A protein and the small-molecule ligand that binds it are described below.
Small molecule (SMILES): O=P(O)(O)C[C@H](O)Cn1cncn1

Sequence of chain 2.A:
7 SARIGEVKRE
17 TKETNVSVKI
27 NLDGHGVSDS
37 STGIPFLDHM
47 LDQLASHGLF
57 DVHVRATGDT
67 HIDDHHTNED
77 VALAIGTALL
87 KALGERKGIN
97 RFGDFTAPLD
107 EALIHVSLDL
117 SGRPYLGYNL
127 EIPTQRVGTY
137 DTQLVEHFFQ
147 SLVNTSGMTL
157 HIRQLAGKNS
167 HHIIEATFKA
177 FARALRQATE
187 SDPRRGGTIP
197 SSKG

Sequence of chain 9.A:
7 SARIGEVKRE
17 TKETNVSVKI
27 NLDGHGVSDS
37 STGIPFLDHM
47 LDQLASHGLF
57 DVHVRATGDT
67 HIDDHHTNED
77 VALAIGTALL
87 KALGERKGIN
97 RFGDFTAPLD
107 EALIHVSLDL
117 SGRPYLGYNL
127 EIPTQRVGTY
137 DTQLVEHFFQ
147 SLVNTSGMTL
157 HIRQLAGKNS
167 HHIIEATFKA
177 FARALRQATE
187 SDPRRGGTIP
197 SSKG

Sequence of chain 8.A:
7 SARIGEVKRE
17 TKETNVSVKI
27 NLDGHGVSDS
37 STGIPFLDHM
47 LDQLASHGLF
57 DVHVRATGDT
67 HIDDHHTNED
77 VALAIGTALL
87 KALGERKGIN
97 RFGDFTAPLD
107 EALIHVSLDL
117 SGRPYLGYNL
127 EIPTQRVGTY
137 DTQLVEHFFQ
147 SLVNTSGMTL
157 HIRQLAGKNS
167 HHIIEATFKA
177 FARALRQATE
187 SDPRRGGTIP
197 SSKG

Binding-site contacts:
Ligand atom C7 contacts residue GLU171 of chain 8.A at 3.0 Å.
Ligand atom O10 contacts residue 5DL1 of chain 9.D at 0.5 Å (h-bond).
Ligand atom O11 contacts residue ARG97 of chain 9.A at 2.9 Å (salt-bridge).
Ligand atom C8 contacts residue 5DL1 of chain 9.D at 0.3 Å.
Ligand atom N2 contacts residue 5DL1 of chain 9.D at 0.8 Å (h-bond).
Ligand atom C7 contacts residue MN1 of chain 9.B at 3.3 Å.
Ligand atom N4 contacts residue 5DL1 of chain 9.D at 0.1 Å (h-bond).
Ligand atom C5 contacts residue HIS71 of chain 2.A at 3.3 Å.
Ligand atom C6 contacts residue EDO1 of chain 2.J at 2.7 Å.
Ligand atom O13 contacts residue 5DL1 of chain 9.D at 0.7 Å (h-bond).
Ligand atom O13 contacts residue MN1 of chain 9.B at 2.2 Å.
Ligand atom C5 contacts residue 5DL1 of chain 9.D at 0.3 Å.
Ligand atom N4 contacts residue MN1 of chain 9.C at 2.3 Å.
Ligand atom N1 contacts residue HIS72 of chain 2.A at 3.1 Å (h-bond).
Ligand atom O10 contacts residue ARG97 of chain 9.A at 3.2 Å (salt-bridge).
Ligand atom O13 contacts residue HIS45 of chain 8.A at 3.2 Å (h-bond).
Ligand atom O10 contacts residue LYS175 of chain 8.A at 2.6 Å (salt-bridge).
Ligand atom N4 contacts residue GLU75 of chain 2.A at 3.2 Å (salt-bridge).
Ligand atom O13 contacts residue GLU19 of chain 2.A at 3.2 Å (salt-bridge).
Ligand atom N4 contacts residue HIS71 of chain 2.A at 3.1 Å (h-bond).
Ligand atom C5 contacts residue HIS167 of chain 8.A at 3.3 Å.
Ligand atom N1 contacts residue 5DL1 of chain 9.D at 0.4 Å (h-bond).
Ligand atom C6 contacts residue 5DL1 of chain 9.D at 1.1 Å.
Ligand atom C7 contacts residue 5DL1 of chain 9.D at 0.5 Å.
Ligand atom O12 contacts residue 5DL1 of chain 9.D at 0.1 Å (h-bond).
Ligand atom O12 contacts residue LYS199 of chain 9.A at 2.7 Å (salt-bridge).
Ligand atom O11 contacts residue SER197 of chain 9.A at 2.7 Å (h-bond).
Ligand atom N2 contacts residue EDO1 of chain 2.J at 2.9 Å.
Ligand atom N1 contacts residue MN1 of chain 9.B at 2.2 Å.
Ligand atom C3 contacts residue MN1 of chain 9.C at 3.2 Å.
Ligand atom C3 contacts residue EDO1 of chain 2.J at 2.9 Å.
Ligand atom C3 contacts residue 5DL1 of chain 9.D at 0.6 Å.
Ligand atom O11 contacts residue 5DL1 of chain 9.D at 0.3 Å (h-bond).
Ligand atom O13 contacts residue GLU171 of chain 8.A at 2.7 Å (salt-bridge).
Ligand atom N1 contacts residue HIS167 of chain 8.A at 3.3 Å (h-bond).
Ligand atom P9 contacts residue 5DL1 of chain 9.D at 0.2 Å.
Ligand atom C5 contacts residue MN1 of chain 9.B at 3.2 Å.
Ligand atom N1 contacts residue GLU171 of chain 8.A at 3.3 Å (salt-bridge).
Ligand atom O10 contacts residue ARG119 of chain 9.A at 3.1 Å (salt-bridge).
Ligand atom O12 contacts residue ARG119 of chain 9.A at 2.9 Å (salt-bridge).